Binding-site contacts:
Ligand atom C6 contacts residue THR108 of chain 1.A at 4.3 Å.
Ligand atom N2 contacts residue ASN234 of chain 1.A at 2.9 Å (h-bond).
Ligand atom C1 contacts residue ASN234 of chain 1.A at 1.4 Å.
Ligand atom C1 contacts residue THR108 of chain 1.A at 4.1 Å.
Ligand atom C4 contacts residue ASN234 of chain 1.A at 4.2 Å.
Ligand atom C2 contacts residue ASN234 of chain 1.A at 2.4 Å.
Ligand atom C5 contacts residue THR108 of chain 1.A at 4.4 Å.
Ligand atom C8 contacts residue ASN234 of chain 1.A at 4.0 Å.
Ligand atom C1 contacts residue THR236 of chain 1.A at 4.1 Å.
Ligand atom O5 contacts residue THR108 of chain 1.A at 3.5 Å.
Ligand atom O5 contacts residue ASN234 of chain 1.A at 2.3 Å (h-bond).
Ligand atom O6 contacts residue THR108 of chain 1.A at 4.4 Å.
Ligand atom C5 contacts residue ASN234 of chain 1.A at 3.7 Å.
Ligand atom C7 contacts residue ASN234 of chain 1.A at 3.4 Å.
Ligand atom O7 contacts residue ASN234 of chain 1.A at 3.4 Å (h-bond).
Ligand atom C3 contacts residue ASN234 of chain 1.A at 3.8 Å.

Sequence of chain 1.A:
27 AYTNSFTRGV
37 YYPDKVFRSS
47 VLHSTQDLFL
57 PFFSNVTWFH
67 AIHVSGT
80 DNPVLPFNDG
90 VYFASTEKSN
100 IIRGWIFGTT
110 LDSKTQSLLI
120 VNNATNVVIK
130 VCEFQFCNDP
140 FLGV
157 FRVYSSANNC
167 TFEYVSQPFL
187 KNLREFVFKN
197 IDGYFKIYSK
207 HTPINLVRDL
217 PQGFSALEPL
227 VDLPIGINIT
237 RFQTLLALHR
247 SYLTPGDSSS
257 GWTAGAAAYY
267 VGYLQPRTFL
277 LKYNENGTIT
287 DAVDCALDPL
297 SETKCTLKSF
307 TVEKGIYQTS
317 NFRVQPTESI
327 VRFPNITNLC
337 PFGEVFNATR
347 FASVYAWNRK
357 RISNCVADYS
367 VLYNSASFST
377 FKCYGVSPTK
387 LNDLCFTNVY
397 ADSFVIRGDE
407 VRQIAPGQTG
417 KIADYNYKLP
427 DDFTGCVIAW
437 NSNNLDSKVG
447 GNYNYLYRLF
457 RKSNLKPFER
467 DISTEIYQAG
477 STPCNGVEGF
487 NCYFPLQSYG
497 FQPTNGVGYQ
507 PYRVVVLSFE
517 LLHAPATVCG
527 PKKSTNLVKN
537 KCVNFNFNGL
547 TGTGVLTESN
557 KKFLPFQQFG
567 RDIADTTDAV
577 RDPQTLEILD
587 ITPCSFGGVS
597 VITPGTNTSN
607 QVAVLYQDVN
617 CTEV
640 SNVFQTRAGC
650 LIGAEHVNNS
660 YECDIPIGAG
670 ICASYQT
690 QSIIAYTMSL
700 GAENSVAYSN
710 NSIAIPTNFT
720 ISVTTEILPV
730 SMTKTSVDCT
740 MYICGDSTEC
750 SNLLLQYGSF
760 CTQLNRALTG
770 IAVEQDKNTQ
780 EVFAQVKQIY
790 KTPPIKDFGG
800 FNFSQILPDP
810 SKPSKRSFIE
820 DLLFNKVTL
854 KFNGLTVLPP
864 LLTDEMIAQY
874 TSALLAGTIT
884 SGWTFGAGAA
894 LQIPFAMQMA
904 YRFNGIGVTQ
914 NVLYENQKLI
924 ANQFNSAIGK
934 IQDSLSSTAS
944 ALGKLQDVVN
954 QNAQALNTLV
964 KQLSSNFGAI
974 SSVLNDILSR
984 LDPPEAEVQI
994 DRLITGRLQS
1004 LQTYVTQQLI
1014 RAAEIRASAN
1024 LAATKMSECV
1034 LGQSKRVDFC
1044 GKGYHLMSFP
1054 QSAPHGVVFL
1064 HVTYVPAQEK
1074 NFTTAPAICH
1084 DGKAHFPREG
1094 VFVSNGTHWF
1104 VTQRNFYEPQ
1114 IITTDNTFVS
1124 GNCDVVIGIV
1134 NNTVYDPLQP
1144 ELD

This small molecule binds to this protein.
Small molecule (SMILES): CC(=O)N[C@@H]1[C@@H](O)[C@H](O)[C@@H](CO)O[C@H]1O